Sequence of chain 1.H:
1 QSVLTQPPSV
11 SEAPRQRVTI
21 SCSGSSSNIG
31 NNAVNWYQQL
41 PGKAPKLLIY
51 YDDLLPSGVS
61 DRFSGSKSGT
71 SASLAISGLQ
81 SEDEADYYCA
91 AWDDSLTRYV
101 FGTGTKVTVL

Binding-site contacts:
Ligand atom N2 contacts residue SER95 of chain 1.H at 2.6 Å (h-bond).
Ligand atom C8 contacts residue SER95 of chain 1.H at 3.5 Å.
Ligand atom C1 contacts residue LEU96 of chain 1.H at 3.9 Å (hydrophobic).
Ligand atom O3 contacts residue SER95 of chain 1.H at 3.2 Å (h-bond).
Ligand atom C7 contacts residue GLY150 of chain 1.C at 3.7 Å.
Ligand atom C2 contacts residue MET151 of chain 1.C at 4.1 Å (hydrophobic).
Ligand atom O4 contacts residue LEU96 of chain 1.H at 3.2 Å.
Ligand atom C2 contacts residue SER95 of chain 1.H at 3.4 Å.
Ligand atom C7 contacts residue MET151 of chain 1.C at 4.3 Å (hydrophobic).
Ligand atom C7 contacts residue ASN154 of chain 1.C at 3.4 Å.
Ligand atom N2 contacts residue ASN154 of chain 1.C at 3.9 Å.
Ligand atom C1 contacts residue ASN154 of chain 1.C at 3.1 Å.
Ligand atom O7 contacts residue HIS148 of chain 1.C at 4.0 Å.
Ligand atom O5 contacts residue ASN154 of chain 1.C at 4.0 Å.
Ligand atom O5 contacts residue LEU96 of chain 1.H at 4.5 Å.
Ligand atom C2 contacts residue LEU96 of chain 1.H at 3.6 Å (hydrophobic).
Ligand atom C3 contacts residue LEU96 of chain 1.H at 4.2 Å (hydrophobic).
Ligand atom C8 contacts residue ASN154 of chain 1.C at 4.2 Å.
Ligand atom C8 contacts residue GLY150 of chain 1.C at 3.8 Å.
Ligand atom O7 contacts residue ASN154 of chain 1.C at 2.9 Å (h-bond).
Ligand atom C4 contacts residue LEU96 of chain 1.H at 4.3 Å (hydrophobic).
Ligand atom C1 contacts residue MET151 of chain 1.C at 3.6 Å (hydrophobic).
Ligand atom O7 contacts residue MET151 of chain 1.C at 3.3 Å.
Ligand atom C1 contacts residue SER95 of chain 1.H at 3.6 Å.
Ligand atom C2 contacts residue ASN154 of chain 1.C at 4.0 Å.
Ligand atom C7 contacts residue SER95 of chain 1.H at 3.5 Å.
Ligand atom C3 contacts residue SER95 of chain 1.H at 3.2 Å.
Ligand atom O7 contacts residue GLY150 of chain 1.C at 2.8 Å (h-bond).
Ligand atom C8 contacts residue ASP94 of chain 1.H at 3.5 Å.
Ligand atom N2 contacts residue LEU96 of chain 1.H at 3.6 Å.
Ligand atom O3 contacts residue LEU96 of chain 1.H at 4.1 Å.
Ligand atom O5 contacts residue MET151 of chain 1.C at 3.8 Å.

Sequence of chain 1.C:
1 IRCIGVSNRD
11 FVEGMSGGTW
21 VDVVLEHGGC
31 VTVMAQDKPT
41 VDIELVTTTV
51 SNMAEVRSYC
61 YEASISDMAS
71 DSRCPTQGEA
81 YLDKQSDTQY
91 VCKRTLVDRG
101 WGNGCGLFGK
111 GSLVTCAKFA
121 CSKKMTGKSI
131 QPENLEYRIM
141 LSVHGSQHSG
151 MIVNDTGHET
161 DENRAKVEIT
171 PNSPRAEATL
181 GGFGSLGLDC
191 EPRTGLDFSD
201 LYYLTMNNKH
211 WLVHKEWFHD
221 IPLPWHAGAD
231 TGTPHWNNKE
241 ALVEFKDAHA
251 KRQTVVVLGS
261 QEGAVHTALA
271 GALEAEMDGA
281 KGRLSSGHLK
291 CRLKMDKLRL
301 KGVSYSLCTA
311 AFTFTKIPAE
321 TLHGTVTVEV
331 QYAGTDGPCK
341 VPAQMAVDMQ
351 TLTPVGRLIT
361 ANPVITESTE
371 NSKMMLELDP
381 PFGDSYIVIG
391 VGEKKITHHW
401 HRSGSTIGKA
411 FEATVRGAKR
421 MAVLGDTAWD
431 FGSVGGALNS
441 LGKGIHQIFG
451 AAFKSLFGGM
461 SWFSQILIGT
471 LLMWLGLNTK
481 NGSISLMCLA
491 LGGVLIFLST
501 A

This protein binds this small molecule.
Small molecule (SMILES): CC(=O)N[C@H]1[C@H](O[C@H]2[C@H](O)[C@@H](NC(C)=O)CO[C@@H]2CO)O[C@H](CO)[C@@H](O)[C@@H]1O